The small molecule below binds the protein below.
Small molecule (SMILES): O=S(=O)(O)C[C@H](O)CN1CCN(CCO)CC1

Binding-site contacts:
Ligand atom C5 contacts residue TYR95 of chain 1.A at 4.2 Å (hydrophobic).
Ligand atom C1 contacts residue TYR95 of chain 1.A at 3.6 Å (hydrophobic).
Ligand atom O1 contacts residue TRP138 of chain 1.A at 2.7 Å (h-bond).
Ligand atom C4 contacts residue THR16 of chain 1.A at 3.7 Å.
Ligand atom C8 contacts residue ASP137 of chain 1.A at 3.7 Å.
Ligand atom C9 contacts residue GLC1 of chain 1.B at 3.1 Å.
Ligand atom O3 contacts residue TYR165 of chain 1.A at 3.6 Å.
Ligand atom C9 contacts residue LEU19 of chain 1.A at 3.5 Å (hydrophobic).
Ligand atom N2 contacts residue ASP137 of chain 1.A at 4.2 Å.
Ligand atom O5 contacts residue ADP1 of chain 1.C at 2.8 Å (h-bond).
Ligand atom O2 contacts residue TRP138 of chain 1.A at 3.6 Å.
Ligand atom O4 contacts residue HIS139 of chain 1.A at 3.4 Å (h-bond).
Ligand atom O4 contacts residue TYR165 of chain 1.A at 3.4 Å.
Ligand atom C3 contacts residue TYR165 of chain 1.A at 4.1 Å (hydrophobic).
Ligand atom C2 contacts residue TRP138 of chain 1.A at 3.8 Å (hydrophobic).
Ligand atom S1 contacts residue TYR165 of chain 1.A at 4.2 Å.
Ligand atom C5 contacts residue HIS139 of chain 1.A at 4.0 Å.
Ligand atom C1 contacts residue HIS139 of chain 1.A at 3.3 Å.
Ligand atom O4 contacts residue TRP138 of chain 1.A at 2.8 Å (h-bond).
Ligand atom O5 contacts residue GLC1 of chain 1.B at 2.4 Å (h-bond).
Ligand atom C6 contacts residue ARG300 of chain 1.A at 4.2 Å.
Ligand atom O5 contacts residue LEU19 of chain 1.A at 2.9 Å (h-bond).
Ligand atom C4 contacts residue TYR95 of chain 1.A at 3.8 Å (hydrophobic).
Ligand atom C2 contacts residue TYR165 of chain 1.A at 4.3 Å (hydrophobic).
Ligand atom S1 contacts residue TRP138 of chain 1.A at 3.8 Å.
Ligand atom N2 contacts residue GLC1 of chain 1.B at 4.0 Å.
Ligand atom O5 contacts residue GLY18 of chain 1.A at 3.1 Å (h-bond).
Ligand atom C6 contacts residue GLC1 of chain 1.B at 4.1 Å.
Ligand atom C8 contacts residue GLC1 of chain 1.B at 2.9 Å.
Ligand atom C2 contacts residue HIS139 of chain 1.A at 3.2 Å.
Ligand atom C1 contacts residue TRP138 of chain 1.A at 3.8 Å (hydrophobic).
Ligand atom C6 contacts residue TYR165 of chain 1.A at 4.0 Å (hydrophobic).
Ligand atom O1 contacts residue TYR165 of chain 1.A at 3.7 Å.
Ligand atom C7 contacts residue TYR165 of chain 1.A at 3.4 Å (hydrophobic).
Ligand atom C9 contacts residue GLY17 of chain 1.A at 4.1 Å.
Ligand atom C9 contacts residue ADP1 of chain 1.C at 3.8 Å.
Ligand atom O2 contacts residue TYR95 of chain 1.A at 4.2 Å.
Ligand atom C8 contacts residue LEU19 of chain 1.A at 4.2 Å (hydrophobic).
Ligand atom O5 contacts residue GLY17 of chain 1.A at 3.6 Å.
Ligand atom C9 contacts residue GLY18 of chain 1.A at 4.0 Å.

Sequence of chain 1.A:
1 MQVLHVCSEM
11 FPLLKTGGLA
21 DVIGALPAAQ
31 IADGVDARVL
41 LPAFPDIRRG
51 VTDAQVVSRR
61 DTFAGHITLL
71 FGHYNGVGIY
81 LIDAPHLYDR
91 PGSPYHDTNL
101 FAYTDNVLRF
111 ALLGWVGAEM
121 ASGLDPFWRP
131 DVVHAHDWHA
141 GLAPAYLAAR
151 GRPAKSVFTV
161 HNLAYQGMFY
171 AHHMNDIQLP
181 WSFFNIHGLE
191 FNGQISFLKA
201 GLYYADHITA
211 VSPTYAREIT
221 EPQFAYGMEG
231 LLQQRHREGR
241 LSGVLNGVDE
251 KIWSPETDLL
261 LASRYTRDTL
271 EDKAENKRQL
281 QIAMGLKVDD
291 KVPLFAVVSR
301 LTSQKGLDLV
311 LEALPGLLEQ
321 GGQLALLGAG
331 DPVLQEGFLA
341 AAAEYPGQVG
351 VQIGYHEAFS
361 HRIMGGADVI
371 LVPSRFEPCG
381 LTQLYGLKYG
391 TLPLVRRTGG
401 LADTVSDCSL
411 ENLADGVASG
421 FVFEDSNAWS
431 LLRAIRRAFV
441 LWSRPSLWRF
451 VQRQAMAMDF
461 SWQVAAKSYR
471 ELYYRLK